A small-molecule ligand and the protein it binds are described below.
Small molecule (SMILES): CC(=O)N[C@@H]1[C@@H](O)[C@H](O)[C@@H](CO)O[C@H]1O

Binding-site contacts:
Ligand atom C3 contacts residue ASN601 of chain 1.A at 4.0 Å.
Ligand atom N2 contacts residue ASN601 of chain 1.A at 3.1 Å (h-bond).
Ligand atom C5 contacts residue ASN601 of chain 1.A at 3.6 Å.
Ligand atom C4 contacts residue ASN601 of chain 1.A at 4.4 Å.
Ligand atom O7 contacts residue ASN601 of chain 1.A at 4.1 Å.
Ligand atom C7 contacts residue ASN601 of chain 1.A at 3.9 Å.
Ligand atom C2 contacts residue ASN601 of chain 1.A at 2.8 Å.
Ligand atom C1 contacts residue ASN601 of chain 1.A at 1.5 Å.
Ligand atom O5 contacts residue ASN601 of chain 1.A at 2.4 Å (h-bond).

Sequence of chain 1.A:
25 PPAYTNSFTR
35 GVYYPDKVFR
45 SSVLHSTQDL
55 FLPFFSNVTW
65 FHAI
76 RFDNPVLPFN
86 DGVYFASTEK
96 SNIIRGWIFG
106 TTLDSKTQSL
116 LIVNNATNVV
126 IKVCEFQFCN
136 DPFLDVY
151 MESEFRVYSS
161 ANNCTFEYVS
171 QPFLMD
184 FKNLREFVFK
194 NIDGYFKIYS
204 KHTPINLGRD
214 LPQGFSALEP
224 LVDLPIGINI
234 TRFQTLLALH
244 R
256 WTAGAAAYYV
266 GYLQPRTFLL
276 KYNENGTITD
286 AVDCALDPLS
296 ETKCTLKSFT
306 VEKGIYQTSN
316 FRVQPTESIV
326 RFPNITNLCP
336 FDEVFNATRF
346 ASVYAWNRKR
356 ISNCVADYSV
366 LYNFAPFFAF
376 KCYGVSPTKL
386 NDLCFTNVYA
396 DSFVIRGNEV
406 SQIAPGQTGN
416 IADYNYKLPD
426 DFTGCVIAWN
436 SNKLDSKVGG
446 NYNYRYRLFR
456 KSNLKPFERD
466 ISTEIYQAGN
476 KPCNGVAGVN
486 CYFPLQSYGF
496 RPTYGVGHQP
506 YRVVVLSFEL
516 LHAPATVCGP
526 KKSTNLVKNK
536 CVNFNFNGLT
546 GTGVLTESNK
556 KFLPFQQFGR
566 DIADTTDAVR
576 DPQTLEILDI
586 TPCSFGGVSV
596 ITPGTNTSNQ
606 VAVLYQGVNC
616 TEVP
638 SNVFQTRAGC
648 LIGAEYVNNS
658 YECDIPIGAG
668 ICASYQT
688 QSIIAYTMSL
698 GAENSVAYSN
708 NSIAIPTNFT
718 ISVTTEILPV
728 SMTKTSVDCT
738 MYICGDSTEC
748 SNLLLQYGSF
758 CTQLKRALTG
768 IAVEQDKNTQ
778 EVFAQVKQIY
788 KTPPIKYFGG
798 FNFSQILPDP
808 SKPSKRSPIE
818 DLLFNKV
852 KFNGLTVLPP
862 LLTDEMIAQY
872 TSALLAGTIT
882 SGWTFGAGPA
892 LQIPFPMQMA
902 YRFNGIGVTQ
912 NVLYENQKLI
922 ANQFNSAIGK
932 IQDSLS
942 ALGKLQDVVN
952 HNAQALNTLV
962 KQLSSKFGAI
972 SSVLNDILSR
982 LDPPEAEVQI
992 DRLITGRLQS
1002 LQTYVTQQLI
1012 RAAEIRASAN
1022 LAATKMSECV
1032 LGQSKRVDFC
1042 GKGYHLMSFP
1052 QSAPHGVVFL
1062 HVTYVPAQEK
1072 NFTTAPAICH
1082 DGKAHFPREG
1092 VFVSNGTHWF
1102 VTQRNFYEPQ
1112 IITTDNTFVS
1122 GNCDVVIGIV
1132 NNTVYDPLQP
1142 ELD